Sequence of chain 1.H:
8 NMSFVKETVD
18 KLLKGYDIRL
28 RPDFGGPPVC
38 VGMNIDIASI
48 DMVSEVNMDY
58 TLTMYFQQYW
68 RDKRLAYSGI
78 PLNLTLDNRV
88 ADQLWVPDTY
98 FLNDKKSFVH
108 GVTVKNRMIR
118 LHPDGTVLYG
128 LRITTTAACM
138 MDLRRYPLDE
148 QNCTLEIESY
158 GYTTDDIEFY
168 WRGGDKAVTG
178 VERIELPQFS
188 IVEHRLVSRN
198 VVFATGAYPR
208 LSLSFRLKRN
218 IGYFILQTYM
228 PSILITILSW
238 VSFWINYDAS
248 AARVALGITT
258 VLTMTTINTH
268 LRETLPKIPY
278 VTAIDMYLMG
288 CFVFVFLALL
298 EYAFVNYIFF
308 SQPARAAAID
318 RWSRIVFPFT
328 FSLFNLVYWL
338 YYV

Binding-site contacts:
Ligand atom C7 contacts residue ASP500 of chain 1.E at 3.9 Å.
Ligand atom C3 contacts residue ASN149 of chain 1.H at 3.9 Å.
Ligand atom O7 contacts residue ARG213 of chain 1.H at 3.4 Å (salt-bridge).
Ligand atom C8 contacts residue ASP500 of chain 1.E at 3.4 Å.
Ligand atom O3 contacts residue ARG196 of chain 1.H at 3.0 Å (salt-bridge).
Ligand atom O7 contacts residue ARG192 of chain 1.H at 3.0 Å (salt-bridge).
Ligand atom O3 contacts residue VAL194 of chain 1.H at 3.8 Å.
Ligand atom N2 contacts residue TYR418 of chain 1.E at 3.3 Å (h-bond).
Ligand atom N2 contacts residue ARG196 of chain 1.H at 3.9 Å.
Ligand atom C7 contacts residue ASN149 of chain 1.H at 3.6 Å.
Ligand atom O6 contacts residue ARG192 of chain 1.H at 3.3 Å (salt-bridge).
Ligand atom O7 contacts residue VAL194 of chain 1.H at 4.0 Å.
Ligand atom O6 contacts residue ASN197 of chain 1.H at 3.5 Å (h-bond).
Ligand atom O3 contacts residue SER211 of chain 1.H at 4.0 Å.
Ligand atom C6 contacts residue TYR418 of chain 1.E at 3.7 Å (hydrophobic).
Ligand atom C6 contacts residue SER195 of chain 1.H at 3.4 Å.
Ligand atom C8 contacts residue SER211 of chain 1.H at 3.7 Å.
Ligand atom C1 contacts residue ASN149 of chain 1.H at 1.5 Å.
Ligand atom C3 contacts residue SER211 of chain 1.H at 3.6 Å.
Ligand atom C8 contacts residue ARG213 of chain 1.H at 3.8 Å.
Ligand atom O5 contacts residue VAL194 of chain 1.H at 3.7 Å.
Ligand atom C7 contacts residue ARG192 of chain 1.H at 3.8 Å.
Ligand atom N2 contacts residue ASP500 of chain 1.E at 3.6 Å.
Ligand atom O7 contacts residue ARG196 of chain 1.H at 3.6 Å.
Ligand atom O6 contacts residue ASN417 of chain 1.E at 3.7 Å.
Ligand atom O5 contacts residue ASN149 of chain 1.H at 2.3 Å (h-bond).
Ligand atom N2 contacts residue SER211 of chain 1.H at 2.9 Å (h-bond).
Ligand atom C5 contacts residue ASN149 of chain 1.H at 3.6 Å.
Ligand atom C8 contacts residue PHE212 of chain 1.H at 4.0 Å (hydrophobic).
Ligand atom N2 contacts residue ASN149 of chain 1.H at 3.0 Å (h-bond).
Ligand atom C7 contacts residue ARG196 of chain 1.H at 3.8 Å.
Ligand atom O5 contacts residue ASN417 of chain 1.E at 3.9 Å.
Ligand atom C8 contacts residue ASN149 of chain 1.H at 3.9 Å.
Ligand atom C7 contacts residue ARG213 of chain 1.H at 4.0 Å.
Ligand atom C2 contacts residue SER211 of chain 1.H at 3.7 Å.
Ligand atom C8 contacts residue ARG196 of chain 1.H at 4.0 Å.
Ligand atom C8 contacts residue GLU190 of chain 1.H at 4.0 Å.
Ligand atom C7 contacts residue SER211 of chain 1.H at 3.7 Å.
Ligand atom C2 contacts residue ASN149 of chain 1.H at 2.6 Å.
Ligand atom O3 contacts residue ARG192 of chain 1.H at 3.0 Å (salt-bridge).

Sequence of chain 1.E:
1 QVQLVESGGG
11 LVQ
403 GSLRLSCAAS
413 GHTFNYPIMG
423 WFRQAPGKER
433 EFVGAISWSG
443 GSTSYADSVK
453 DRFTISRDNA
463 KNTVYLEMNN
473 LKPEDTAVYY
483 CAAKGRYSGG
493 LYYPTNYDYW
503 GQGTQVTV

The small molecule below binds the protein below.
Small molecule (SMILES): CC(=O)N[C@H]1[C@H](O[C@H]2[C@H](O)[C@@H](NC(C)=O)CO[C@@H]2CO)O[C@H](CO)[C@@H](O[C@@H]2O[C@H](CO[C@H]3O[C@H](CO)[C@@H](O)[C@H](O)[C@@H]3O)[C@@H](O)[C@H](O[C@H]3O[C@H](CO)[C@@H](O)[C@H](O)[C@@H]3O)[C@@H]2O)[C@@H]1O